This small molecule binds to this protein.
Small molecule (SMILES): CC(=O)N[C@H]1[C@H](O[C@H]2[C@H](O)[C@@H](NC(C)=O)CO[C@@H]2CO)O[C@H](CO)[C@@H](O)[C@@H]1O

Sequence of chain 1.A:
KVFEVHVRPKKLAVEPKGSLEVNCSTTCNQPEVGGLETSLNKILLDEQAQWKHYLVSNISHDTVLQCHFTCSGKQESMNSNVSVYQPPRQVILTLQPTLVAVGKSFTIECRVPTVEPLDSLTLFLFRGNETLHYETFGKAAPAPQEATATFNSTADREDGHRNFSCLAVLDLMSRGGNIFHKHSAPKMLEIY

Binding-site contacts:
Ligand atom C7 contacts residue ASN81 of chain 1.A at 3.2 Å.
Ligand atom C3 contacts residue ASN81 of chain 1.A at 3.7 Å.
Ligand atom O5 contacts residue ASN81 of chain 1.A at 2.4 Å (h-bond).
Ligand atom O7 contacts residue LYS11 of chain 1.A at 3.5 Å.
Ligand atom O7 contacts residue ASN81 of chain 1.A at 3.0 Å (h-bond).
Ligand atom C4 contacts residue ASN81 of chain 1.A at 4.2 Å.
Ligand atom C2 contacts residue ASN81 of chain 1.A at 2.4 Å.
Ligand atom C1 contacts residue ASN81 of chain 1.A at 1.4 Å.
Ligand atom C8 contacts residue ASN81 of chain 1.A at 4.4 Å.
Ligand atom C7 contacts residue LYS10 of chain 1.A at 4.2 Å.
Ligand atom C8 contacts residue LYS10 of chain 1.A at 3.7 Å.
Ligand atom N2 contacts residue ASN81 of chain 1.A at 2.9 Å (h-bond).
Ligand atom C8 contacts residue LYS11 of chain 1.A at 4.0 Å.
Ligand atom C7 contacts residue LYS11 of chain 1.A at 4.2 Å.
Ligand atom C5 contacts residue ASN81 of chain 1.A at 3.7 Å.